Sequence of chain 1.B:
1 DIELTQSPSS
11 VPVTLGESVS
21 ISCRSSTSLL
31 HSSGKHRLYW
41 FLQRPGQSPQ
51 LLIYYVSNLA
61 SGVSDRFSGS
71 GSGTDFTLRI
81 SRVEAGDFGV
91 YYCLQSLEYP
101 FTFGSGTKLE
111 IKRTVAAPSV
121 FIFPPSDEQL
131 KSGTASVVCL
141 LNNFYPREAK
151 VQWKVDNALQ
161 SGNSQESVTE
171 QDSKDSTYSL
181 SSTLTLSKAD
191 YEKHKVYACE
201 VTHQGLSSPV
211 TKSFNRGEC

Binding-site contacts:
Ligand atom C7 contacts residue TYR39 of chain 1.B at 3.4 Å (hydrophobic).
Ligand atom CB contacts residue PHE101 of chain 1.A at 3.8 Å (hydrophobic).
Ligand atom C3 contacts residue TYR33 of chain 1.A at 3.7 Å (hydrophobic).
Ligand atom C7 contacts residue TYR55 of chain 1.B at 3.2 Å (hydrophobic).
Ligand atom C7 contacts residue SER96 of chain 1.B at 3.6 Å.
Ligand atom C6 contacts residue GOL1 of chain 1.D at 3.9 Å.
Ligand atom OXT contacts residue TYR99 of chain 1.B at 2.6 Å (h-bond).
Ligand atom O2 contacts residue ARG50 of chain 1.A at 3.4 Å.
Ligand atom CA contacts residue GOL1 of chain 1.D at 3.7 Å.
Ligand atom C contacts residue TYR99 of chain 1.B at 3.2 Å (hydrophobic).
Ligand atom C6 contacts residue TYR55 of chain 1.B at 3.2 Å (hydrophobic).
Ligand atom O3 contacts residue ARG37 of chain 1.B at 3.9 Å.
Ligand atom O2 contacts residue TYR33 of chain 1.A at 3.4 Å.
Ligand atom C7 contacts residue ARG37 of chain 1.B at 3.9 Å.
Ligand atom C3 contacts residue TYR99 of chain 1.B at 3.9 Å (hydrophobic).
Ligand atom C4A contacts residue TRP99 of chain 1.A at 3.3 Å (hydrophobic).
Ligand atom C3 contacts residue TRP99 of chain 1.A at 3.7 Å (hydrophobic).
Ligand atom O3 contacts residue TYR39 of chain 1.B at 2.6 Å (h-bond).
Ligand atom C2 contacts residue TRP99 of chain 1.A at 3.6 Å (hydrophobic).
Ligand atom C7 contacts residue TRP99 of chain 1.A at 3.3 Å (hydrophobic).
Ligand atom C2 contacts residue TYR99 of chain 1.B at 3.9 Å (hydrophobic).
Ligand atom O2 contacts residue HIS35 of chain 1.A at 2.8 Å (h-bond).
Ligand atom O contacts residue ARG50 of chain 1.A at 3.0 Å (salt-bridge).
Ligand atom C5 contacts residue TRP99 of chain 1.A at 3.3 Å (hydrophobic).
Ligand atom C6 contacts residue ARG37 of chain 1.B at 3.4 Å.
Ligand atom C8 contacts residue TRP99 of chain 1.A at 3.3 Å (hydrophobic).
Ligand atom O3 contacts residue SER96 of chain 1.B at 2.8 Å (h-bond).
Ligand atom OXT contacts residue GOL1 of chain 1.D at 3.0 Å (h-bond).
Ligand atom O contacts residue TYR99 of chain 1.B at 3.2 Å (h-bond).
Ligand atom CG contacts residue TRP99 of chain 1.A at 3.5 Å (hydrophobic).
Ligand atom C8A contacts residue TRP99 of chain 1.A at 3.4 Å (hydrophobic).
Ligand atom O1 contacts residue TRP99 of chain 1.A at 3.4 Å.
Ligand atom O3 contacts residue TYR55 of chain 1.B at 2.5 Å (h-bond).
Ligand atom O1 contacts residue HIS35 of chain 1.A at 3.9 Å.
Ligand atom C2 contacts residue HIS35 of chain 1.A at 3.7 Å.
Ligand atom C8 contacts residue TYR39 of chain 1.B at 3.5 Å (hydrophobic).
Ligand atom C6 contacts residue TRP99 of chain 1.A at 3.5 Å (hydrophobic).
Ligand atom C contacts residue GOL1 of chain 1.D at 3.7 Å.
Ligand atom C5 contacts residue GOL1 of chain 1.D at 3.7 Å.
Ligand atom O1 contacts residue PHE101 of chain 1.B at 3.6 Å.

Sequence of chain 1.A:
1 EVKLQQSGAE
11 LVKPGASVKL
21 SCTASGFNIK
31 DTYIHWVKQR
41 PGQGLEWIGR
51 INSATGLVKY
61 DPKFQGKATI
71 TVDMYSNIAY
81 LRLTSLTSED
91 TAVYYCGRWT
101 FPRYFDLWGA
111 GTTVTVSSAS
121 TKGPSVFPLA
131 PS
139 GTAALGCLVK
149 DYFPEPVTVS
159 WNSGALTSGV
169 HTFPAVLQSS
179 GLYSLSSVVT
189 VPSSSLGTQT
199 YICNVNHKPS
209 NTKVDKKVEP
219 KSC

A small-molecule ligand and the protein it binds are described below.
Small molecule (SMILES): N[C@@H](Cc1cc(=O)oc2cc(O)ccc12)C(=O)O